Sequence of chain 32.B:
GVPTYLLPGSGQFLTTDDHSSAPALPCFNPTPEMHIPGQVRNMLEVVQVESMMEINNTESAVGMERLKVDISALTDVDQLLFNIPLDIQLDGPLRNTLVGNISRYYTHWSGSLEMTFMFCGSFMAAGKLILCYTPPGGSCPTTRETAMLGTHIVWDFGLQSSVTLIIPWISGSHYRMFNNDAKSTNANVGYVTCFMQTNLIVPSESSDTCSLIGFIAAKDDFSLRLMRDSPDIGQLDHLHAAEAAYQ

A small-molecule ligand and the protein it binds are described below.
Small molecule (SMILES): Cc1cc(-c2noc(C(F)(F)F)n2)ccc1OCCCc1cc(C(=O)N(C)C)no1

Sequence of chain 32.A:
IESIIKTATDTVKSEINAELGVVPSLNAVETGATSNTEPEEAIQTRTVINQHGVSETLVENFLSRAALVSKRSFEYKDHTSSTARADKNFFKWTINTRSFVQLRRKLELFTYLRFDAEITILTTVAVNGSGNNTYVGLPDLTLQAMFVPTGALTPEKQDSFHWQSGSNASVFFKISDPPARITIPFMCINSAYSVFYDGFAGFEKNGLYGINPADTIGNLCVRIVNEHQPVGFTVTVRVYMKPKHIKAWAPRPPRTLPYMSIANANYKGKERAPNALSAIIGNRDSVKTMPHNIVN

Binding-site contacts:
Ligand atom N20 contacts residue PHE147 of chain 32.A at 3.4 Å.
Ligand atom C29 contacts residue VAL195 of chain 32.A at 3.4 Å (hydrophobic).
Ligand atom N02 contacts residue THR97 of chain 32.A at 3.4 Å.
Ligand atom C13 contacts residue ILE119 of chain 32.A at 3.4 Å (hydrophobic).
Ligand atom C07 contacts residue TYR193 of chain 32.A at 3.6 Å (hydrophobic).
Ligand atom F24 contacts residue ALA169 of chain 32.A at 3.3 Å.
Ligand atom O01 contacts residue THR97 of chain 32.A at 3.6 Å.
Ligand atom F24 contacts residue ILE182 of chain 32.A at 3.6 Å.
Ligand atom C21 contacts residue PHE147 of chain 32.A at 3.8 Å (hydrophobic).
Ligand atom O10 contacts residue ILE95 of chain 32.A at 3.3 Å.
Ligand atom C22 contacts residue ALA145 of chain 32.A at 3.6 Å (hydrophobic).
Ligand atom C16 contacts residue ILE184 of chain 32.A at 3.2 Å (hydrophobic).
Ligand atom N02 contacts residue PHE115 of chain 32.A at 3.6 Å.
Ligand atom N19 contacts residue LEU220 of chain 32.A at 3.1 Å.
Ligand atom F26 contacts residue ALA169 of chain 32.A at 2.5 Å.
Ligand atom F25 contacts residue ALA145 of chain 32.A at 3.0 Å.
Ligand atom C17 contacts residue ILE184 of chain 32.A at 3.4 Å (hydrophobic).
Ligand atom C06 contacts residue TYR193 of chain 32.A at 3.8 Å (hydrophobic).
Ligand atom C14 contacts residue ILE119 of chain 32.A at 3.6 Å (hydrophobic).
Ligand atom C21 contacts residue ILE182 of chain 32.A at 3.4 Å (hydrophobic).
Ligand atom O23 contacts residue LEU220 of chain 32.A at 3.2 Å.
Ligand atom F26 contacts residue MET146 of chain 32.A at 3.2 Å.
Ligand atom O01 contacts residue PHE115 of chain 32.A at 3.5 Å.
Ligand atom C08 contacts residue ALA117 of chain 32.A at 3.8 Å (hydrophobic).
Ligand atom F26 contacts residue PHE147 of chain 32.A at 2.6 Å.
Ligand atom C30 contacts residue TYR193 of chain 32.A at 3.8 Å (hydrophobic).
Ligand atom F25 contacts residue VAL171 of chain 32.A at 3.1 Å.
Ligand atom C12 contacts residue ILE119 of chain 32.A at 3.4 Å (hydrophobic).
Ligand atom C22 contacts residue PHE147 of chain 32.A at 3.8 Å (hydrophobic).
Ligand atom N20 contacts residue ILE184 of chain 32.A at 3.8 Å.
Ligand atom C08 contacts residue MET241 of chain 32.A at 3.6 Å (hydrophobic).
Ligand atom F26 contacts residue ALA145 of chain 32.A at 2.9 Å.
Ligand atom N28 contacts residue TYR193 of chain 32.A at 3.4 Å.
Ligand atom C29 contacts residue SER194 of chain 32.A at 3.5 Å.
Ligand atom C04 contacts residue TYR193 of chain 32.A at 3.8 Å (hydrophobic).
Ligand atom C30 contacts residue PHE115 of chain 32.A at 3.6 Å (hydrophobic).
Ligand atom C05 contacts residue TYR193 of chain 32.A at 3.3 Å (hydrophobic).
Ligand atom C22 contacts residue ALA169 of chain 32.A at 3.5 Å (hydrophobic).
Ligand atom C29 contacts residue TYR193 of chain 32.A at 3.5 Å (hydrophobic).
Ligand atom N20 contacts residue ILE182 of chain 32.A at 3.3 Å.